Sequence of chain 1.L:
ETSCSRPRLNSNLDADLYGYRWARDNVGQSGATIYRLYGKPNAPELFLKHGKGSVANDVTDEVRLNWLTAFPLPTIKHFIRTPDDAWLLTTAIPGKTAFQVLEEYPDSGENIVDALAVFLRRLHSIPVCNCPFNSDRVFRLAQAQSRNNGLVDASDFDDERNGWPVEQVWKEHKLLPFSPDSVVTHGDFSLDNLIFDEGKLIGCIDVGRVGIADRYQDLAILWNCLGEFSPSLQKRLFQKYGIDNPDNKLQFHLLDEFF

Binding-site contacts:
Ligand atom C17 contacts residue GLU239 of chain 1.L at 3.7 Å.
Ligand atom O7 contacts residue ASP199 of chain 1.L at 2.6 Å (salt-bridge).
Ligand atom C5 contacts residue PHE272 of chain 1.L at 3.5 Å (hydrophobic).
Ligand atom C8 contacts residue ASP166 of chain 1.L at 3.6 Å.
Ligand atom C7 contacts residue ASP168 of chain 1.L at 3.7 Å.
Ligand atom O8 contacts residue PHE272 of chain 1.L at 3.5 Å (h-bond).
Ligand atom N1 contacts residue PHE272 of chain 1.L at 2.9 Å (h-bond).
Ligand atom N2 contacts residue PHE272 of chain 1.L at 2.7 Å (h-bond).
Ligand atom C7 contacts residue GLU270 of chain 1.L at 3.4 Å.
Ligand atom C18 contacts residue GLU239 of chain 1.L at 3.4 Å.
Ligand atom C16 contacts residue GLU239 of chain 1.L at 3.1 Å.
Ligand atom O12 contacts residue SER3 of chain 1.K at 3.5 Å (h-bond).
Ligand atom C10 contacts residue ASP166 of chain 1.L at 3.4 Å.
Ligand atom N3 contacts residue ASP168 of chain 1.L at 2.9 Å (salt-bridge).
Ligand atom C15 contacts residue ASP168 of chain 1.L at 3.6 Å.
Ligand atom C6 contacts residue GLN36 of chain 1.L at 3.9 Å.
Ligand atom O13 contacts residue PHE167 of chain 1.L at 3.7 Å.
Ligand atom N2 contacts residue ASP269 of chain 1.L at 2.7 Å (salt-bridge).
Ligand atom O8 contacts residue ARG220 of chain 1.L at 3.3 Å (salt-bridge).
Ligand atom C12 contacts residue GLU270 of chain 1.L at 3.3 Å.
Ligand atom O14 contacts residue CYS236 of chain 1.L at 3.6 Å.
Ligand atom O8 contacts residue GLN36 of chain 1.L at 2.6 Å (h-bond).
Ligand atom C4 contacts residue GLN36 of chain 1.L at 3.5 Å.
Ligand atom C15 contacts residue ASN235 of chain 1.L at 3.6 Å.
Ligand atom O11 contacts residue ASP168 of chain 1.L at 3.4 Å (salt-bridge).
Ligand atom N3 contacts residue PHE167 of chain 1.L at 3.7 Å.
Ligand atom N3 contacts residue GLU270 of chain 1.L at 2.5 Å (salt-bridge).
Ligand atom N3 contacts residue ASP166 of chain 1.L at 2.9 Å (salt-bridge).
Ligand atom O14 contacts residue ASN235 of chain 1.L at 3.2 Å (h-bond).
Ligand atom C18 contacts residue HIS4 of chain 1.K at 3.7 Å.
Ligand atom C9 contacts residue ASP166 of chain 1.L at 3.8 Å.
Ligand atom C6 contacts residue PHE272 of chain 1.L at 3.1 Å (hydrophobic).
Ligand atom C7 contacts residue ASP166 of chain 1.L at 3.6 Å.
Ligand atom C14 contacts residue ASP168 of chain 1.L at 3.8 Å.
Ligand atom C3 contacts residue ASP199 of chain 1.L at 3.5 Å.
Ligand atom C12 contacts residue ASP269 of chain 1.L at 3.5 Å.
Ligand atom O13 contacts residue ASP168 of chain 1.L at 3.1 Å (salt-bridge).
Ligand atom O14 contacts residue GLU239 of chain 1.L at 3.1 Å (salt-bridge).
Ligand atom C11 contacts residue ASP269 of chain 1.L at 3.3 Å.
Ligand atom C12 contacts residue ASP166 of chain 1.L at 3.9 Å.

Sequence of chain 1.K:
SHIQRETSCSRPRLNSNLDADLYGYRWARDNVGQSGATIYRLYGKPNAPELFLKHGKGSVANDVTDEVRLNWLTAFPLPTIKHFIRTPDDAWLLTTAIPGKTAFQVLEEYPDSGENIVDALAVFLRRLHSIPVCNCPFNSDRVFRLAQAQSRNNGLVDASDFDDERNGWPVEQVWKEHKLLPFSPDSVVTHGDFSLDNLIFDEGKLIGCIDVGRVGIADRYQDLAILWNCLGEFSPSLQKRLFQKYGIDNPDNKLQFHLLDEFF

This small molecule binds to this protein.
Small molecule (SMILES): NC[C@H]1O[C@H](O[C@H]2[C@H](O)[C@@H](O[C@H]3O[C@H](CO)[C@@H](O)[C@H](N)[C@H]3O)[C@H](N)C[C@@H]2N)[C@H](O)[C@@H](O)[C@@H]1O